Binding-site contacts:
Ligand atom C10 contacts residue LEU203 of chain 1.A at 3.5 Å (hydrophobic).
Ligand atom O5 contacts residue PHE291 of chain 1.A at 3.4 Å.
Ligand atom C10 contacts residue THR204 of chain 1.A at 3.6 Å.
Ligand atom C3 contacts residue LYS334 of chain 1.A at 3.8 Å.
Ligand atom O3 contacts residue LEU203 of chain 1.A at 3.6 Å.
Ligand atom O4 contacts residue PHE331 of chain 1.A at 3.8 Å.
Ligand atom C6 contacts residue GLY84 of chain 1.A at 3.3 Å.
Ligand atom C7 contacts residue LYS238 of chain 1.A at 3.5 Å.
Ligand atom O5 contacts residue ILE270 of chain 1.A at 3.6 Å.
Ligand atom C3 contacts residue TYR158 of chain 1.A at 3.4 Å (hydrophobic).
Ligand atom C4 contacts residue HIS333 of chain 1.A at 3.5 Å.
Ligand atom C10 contacts residue ALA160 of chain 1.A at 3.4 Å (hydrophobic).
Ligand atom C2 contacts residue GLU159 of chain 1.A at 3.5 Å.
Ligand atom O2 contacts residue LYS238 of chain 1.A at 2.9 Å (salt-bridge).
Ligand atom O2 contacts residue LYS334 of chain 1.A at 3.9 Å.
Ligand atom O5 contacts residue TYR206 of chain 1.A at 3.8 Å.
Ligand atom O3 contacts residue VAL161 of chain 1.A at 3.5 Å.
Ligand atom O2 contacts residue VAL161 of chain 1.A at 3.1 Å.
Ligand atom O4 contacts residue ARG357 of chain 1.A at 2.9 Å (salt-bridge).
Ligand atom C2 contacts residue TYR206 of chain 1.A at 3.4 Å (hydrophobic).
Ligand atom C1 contacts residue TYR206 of chain 1.A at 3.5 Å (hydrophobic).
Ligand atom O3 contacts residue GLU159 of chain 1.A at 4.0 Å.
Ligand atom C6 contacts residue ALA290 of chain 1.A at 3.6 Å (hydrophobic).
Ligand atom O3 contacts residue ASP61 of chain 1.A at 3.8 Å.
Ligand atom O3 contacts residue LYS334 of chain 1.A at 2.6 Å (salt-bridge).
Ligand atom C2 contacts residue VAL161 of chain 1.A at 3.7 Å (hydrophobic).
Ligand atom O2 contacts residue TYR206 of chain 1.A at 3.9 Å.
Ligand atom O3 contacts residue LYS238 of chain 1.A at 3.9 Å.
Ligand atom C6 contacts residue HIS333 of chain 1.A at 3.9 Å.
Ligand atom C7 contacts residue GLY229 of chain 1.A at 3.6 Å.
Ligand atom C4 contacts residue ARG357 of chain 1.A at 3.9 Å.
Ligand atom C7 contacts residue TYR206 of chain 1.A at 3.7 Å (hydrophobic).
Ligand atom O3 contacts residue ILE270 of chain 1.A at 3.7 Å.
Ligand atom O2 contacts residue GLU159 of chain 1.A at 3.9 Å.
Ligand atom O2 contacts residue LYS238 of chain 1.A at 3.8 Å.
Ligand atom C3 contacts residue ARG357 of chain 1.A at 3.8 Å.
Ligand atom O3 contacts residue ARG357 of chain 1.A at 3.1 Å (salt-bridge).
Ligand atom O3 contacts residue TYR158 of chain 1.A at 2.8 Å (h-bond).
Ligand atom O4 contacts residue HIS333 of chain 1.A at 2.8 Å (h-bond).
Ligand atom O32 contacts residue LYS238 of chain 1.A at 3.2 Å.

Sequence of chain 1.A:
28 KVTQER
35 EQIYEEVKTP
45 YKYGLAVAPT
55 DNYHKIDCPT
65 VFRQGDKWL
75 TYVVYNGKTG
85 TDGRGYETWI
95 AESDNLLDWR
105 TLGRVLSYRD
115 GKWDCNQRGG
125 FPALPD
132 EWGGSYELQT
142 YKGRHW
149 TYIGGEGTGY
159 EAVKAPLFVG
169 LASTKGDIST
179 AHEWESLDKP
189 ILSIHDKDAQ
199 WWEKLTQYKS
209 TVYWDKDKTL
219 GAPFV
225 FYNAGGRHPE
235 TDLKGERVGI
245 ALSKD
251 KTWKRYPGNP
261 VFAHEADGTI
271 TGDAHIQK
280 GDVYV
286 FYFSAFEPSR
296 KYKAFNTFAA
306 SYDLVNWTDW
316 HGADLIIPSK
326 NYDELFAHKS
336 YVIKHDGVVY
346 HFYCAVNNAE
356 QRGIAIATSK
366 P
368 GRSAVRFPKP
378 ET

This protein binds this small molecule.
Small molecule (SMILES): CO[C@@H]1[C@H](O[C@H]2[C@H](O[C@H]3[C@@H](O[C@@H]4[C@@H](O)[C@@H](O)[C@H](O[C@]5(CO)CO[C@H](O)[C@@H]5O)O[C@H]4C)O[C@H](C)[C@@]3(O)C(=O)O)O[C@H](CO)[C@H](O[C@@H]3OC[C@H](O)[C@H](O[C@@H]4O[C@@H](C)[C@H](O)[C@@H](O)[C@H]4O)[C@H]3O[C@@H]3O[C@@H](C)[C@H](O)[C@@H](O)[C@H]3O)[C@@H]2O)O[C@@H](C)[C@@H](O[C@H](C)O)[C@H]1O